This small molecule binds to this protein.
Small molecule (SMILES): OC[C@H]1O[C@H](Oc2c[nH]c3ccc(Br)c(Cl)c23)[C@@H](O)[C@@H](O)[C@@H]1O

Sequence of chain 1.B:
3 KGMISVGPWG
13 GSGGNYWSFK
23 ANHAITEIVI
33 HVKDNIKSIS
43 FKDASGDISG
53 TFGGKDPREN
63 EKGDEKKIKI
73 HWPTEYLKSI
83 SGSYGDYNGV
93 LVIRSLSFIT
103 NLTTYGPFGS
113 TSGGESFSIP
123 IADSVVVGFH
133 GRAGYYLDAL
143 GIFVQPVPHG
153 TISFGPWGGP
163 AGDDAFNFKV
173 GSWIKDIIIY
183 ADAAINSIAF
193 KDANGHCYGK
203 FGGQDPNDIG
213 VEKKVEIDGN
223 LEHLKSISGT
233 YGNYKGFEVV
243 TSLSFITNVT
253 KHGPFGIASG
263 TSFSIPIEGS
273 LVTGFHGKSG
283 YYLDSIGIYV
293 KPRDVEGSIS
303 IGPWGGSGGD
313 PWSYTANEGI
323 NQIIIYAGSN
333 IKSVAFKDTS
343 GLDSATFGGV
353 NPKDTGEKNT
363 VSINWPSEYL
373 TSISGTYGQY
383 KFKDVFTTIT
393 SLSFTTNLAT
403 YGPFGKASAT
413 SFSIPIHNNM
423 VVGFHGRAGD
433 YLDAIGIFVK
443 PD

Binding-site contacts:
Ligand atom O6 contacts residue TYR138 of chain 1.B at 2.6 Å (h-bond).
Ligand atom C13 contacts residue ARG60 of chain 1.B at 3.7 Å.
Ligand atom CL contacts residue TYR137 of chain 1.B at 4.0 Å.
Ligand atom O2 contacts residue GLY136 of chain 1.B at 3.5 Å.
Ligand atom C11 contacts residue TYR137 of chain 1.B at 3.3 Å (hydrophobic).
Ligand atom C1 contacts residue GLY136 of chain 1.B at 4.1 Å.
Ligand atom C4 contacts residue GLY16 of chain 1.B at 3.5 Å.
Ligand atom C5 contacts residue ASP140 of chain 1.B at 4.0 Å.
Ligand atom C6 contacts residue ASP140 of chain 1.B at 3.3 Å.
Ligand atom C12 contacts residue TYR137 of chain 1.B at 3.5 Å (hydrophobic).
Ligand atom C7 contacts residue TYR137 of chain 1.B at 3.6 Å (hydrophobic).
Ligand atom C10 contacts residue TYR137 of chain 1.B at 3.6 Å (hydrophobic).
Ligand atom C14 contacts residue ARG60 of chain 1.B at 3.7 Å.
Ligand atom O4 contacts residue ASP140 of chain 1.B at 2.6 Å (salt-bridge).
Ligand atom O3 contacts residue GLY15 of chain 1.B at 4.0 Å.
Ligand atom O4 contacts residue VAL92 of chain 1.B at 3.9 Å.
Ligand atom O4 contacts residue GLY16 of chain 1.B at 3.5 Å (h-bond).
Ligand atom C13 contacts residue TYR137 of chain 1.B at 4.0 Å (hydrophobic).
Ligand atom C6 contacts residue TYR138 of chain 1.B at 3.9 Å (hydrophobic).
Ligand atom C8 contacts residue TYR137 of chain 1.B at 3.3 Å (hydrophobic).
Ligand atom C4 contacts residue ASP140 of chain 1.B at 3.4 Å.
Ligand atom O5 contacts residue GLY136 of chain 1.B at 3.3 Å.
Ligand atom O3 contacts residue GLY16 of chain 1.B at 3.0 Å (h-bond).
Ligand atom O5 contacts residue TYR137 of chain 1.B at 2.8 Å (h-bond).
Ligand atom CL contacts residue VAL92 of chain 1.B at 3.9 Å.
Ligand atom BR contacts residue ARG60 of chain 1.B at 3.6 Å.
Ligand atom C6 contacts residue TYR137 of chain 1.B at 3.8 Å (hydrophobic).
Ligand atom C1 contacts residue TYR137 of chain 1.B at 3.7 Å (hydrophobic).
Ligand atom C9 contacts residue TYR137 of chain 1.B at 3.2 Å (hydrophobic).
Ligand atom C3 contacts residue GLY16 of chain 1.B at 3.9 Å.
Ligand atom N1 contacts residue TYR137 of chain 1.B at 2.9 Å (h-bond).
Ligand atom O6 contacts residue ASP140 of chain 1.B at 3.0 Å (salt-bridge).
Ligand atom O6 contacts residue GLY136 of chain 1.B at 3.2 Å.
Ligand atom C5 contacts residue TYR137 of chain 1.B at 3.8 Å (hydrophobic).
Ligand atom O2 contacts residue GLY16 of chain 1.B at 3.8 Å.
Ligand atom O1 contacts residue TYR137 of chain 1.B at 3.9 Å.
Ligand atom CL contacts residue TYR138 of chain 1.B at 4.1 Å.
Ligand atom C14 contacts residue TYR137 of chain 1.B at 3.7 Å (hydrophobic).
Ligand atom O6 contacts residue TYR137 of chain 1.B at 2.6 Å (h-bond).
Ligand atom O4 contacts residue GLY15 of chain 1.B at 3.7 Å.